The small molecule below binds the protein below.
Small molecule (SMILES): CC(=O)N[C@H]1[C@H](O[C@H]2[C@H](O)[C@@H](NC(C)=O)CO[C@@H]2CO)O[C@H](CO)[C@@H](O)[C@@H]1O

Binding-site contacts:
Ligand atom O6 contacts residue NAG1 of chain 1.R at 3.8 Å.
Ligand atom C3 contacts residue ASN332 of chain 1.D at 3.8 Å.
Ligand atom N2 contacts residue NAG2 of chain 1.R at 3.8 Å.
Ligand atom C5 contacts residue NAG2 of chain 1.R at 3.5 Å.
Ligand atom C4 contacts residue ASN332 of chain 1.D at 4.2 Å.
Ligand atom C4 contacts residue NAG1 of chain 1.R at 4.3 Å.
Ligand atom C7 contacts residue ASN332 of chain 1.D at 3.1 Å.
Ligand atom O7 contacts residue NAG1 of chain 1.R at 2.7 Å (h-bond).
Ligand atom C7 contacts residue SER333 of chain 1.D at 3.6 Å.
Ligand atom C1 contacts residue NAG1 of chain 1.R at 4.2 Å.
Ligand atom C3 contacts residue NAG2 of chain 1.R at 4.2 Å.
Ligand atom O3 contacts residue NAG1 of chain 1.R at 4.4 Å.
Ligand atom C2 contacts residue ASN332 of chain 1.D at 2.5 Å.
Ligand atom N2 contacts residue ASN332 of chain 1.D at 2.9 Å (h-bond).
Ligand atom N2 contacts residue NAG1 of chain 1.R at 4.0 Å.
Ligand atom N2 contacts residue SER333 of chain 1.D at 3.7 Å.
Ligand atom O7 contacts residue SER357 of chain 1.D at 3.7 Å.
Ligand atom C2 contacts residue NAG1 of chain 1.R at 4.0 Å.
Ligand atom O6 contacts residue NAG2 of chain 1.R at 3.2 Å (h-bond).
Ligand atom C8 contacts residue NAG1 of chain 1.R at 4.5 Å.
Ligand atom O7 contacts residue ASN332 of chain 1.D at 3.0 Å (h-bond).
Ligand atom C4 contacts residue NAG2 of chain 1.R at 4.1 Å.
Ligand atom C7 contacts residue NAG1 of chain 1.R at 3.5 Å.
Ligand atom O7 contacts residue SER333 of chain 1.D at 4.5 Å.
Ligand atom O5 contacts residue SER357 of chain 1.D at 4.0 Å.
Ligand atom O5 contacts residue NAG2 of chain 1.R at 4.3 Å.
Ligand atom C8 contacts residue SER333 of chain 1.D at 3.2 Å.
Ligand atom O4 contacts residue NAG2 of chain 1.R at 3.2 Å.
Ligand atom C1 contacts residue ASN332 of chain 1.D at 1.4 Å.
Ligand atom C2 contacts residue SER357 of chain 1.D at 4.5 Å.
Ligand atom C1 contacts residue NAG2 of chain 1.R at 4.4 Å.
Ligand atom C1 contacts residue SER357 of chain 1.D at 4.0 Å.
Ligand atom O6 contacts residue NAG1 of chain 1.S at 3.3 Å.
Ligand atom C8 contacts residue THR341 of chain 1.D at 4.4 Å.
Ligand atom C8 contacts residue NAG2 of chain 1.R at 4.3 Å.
Ligand atom O5 contacts residue ASN332 of chain 1.D at 2.4 Å (h-bond).
Ligand atom C6 contacts residue NAG1 of chain 1.S at 3.9 Å.
Ligand atom C8 contacts residue ASN332 of chain 1.D at 4.3 Å.
Ligand atom C5 contacts residue ASN332 of chain 1.D at 3.7 Å.
Ligand atom C6 contacts residue NAG2 of chain 1.R at 3.8 Å.

Sequence of chain 1.D:
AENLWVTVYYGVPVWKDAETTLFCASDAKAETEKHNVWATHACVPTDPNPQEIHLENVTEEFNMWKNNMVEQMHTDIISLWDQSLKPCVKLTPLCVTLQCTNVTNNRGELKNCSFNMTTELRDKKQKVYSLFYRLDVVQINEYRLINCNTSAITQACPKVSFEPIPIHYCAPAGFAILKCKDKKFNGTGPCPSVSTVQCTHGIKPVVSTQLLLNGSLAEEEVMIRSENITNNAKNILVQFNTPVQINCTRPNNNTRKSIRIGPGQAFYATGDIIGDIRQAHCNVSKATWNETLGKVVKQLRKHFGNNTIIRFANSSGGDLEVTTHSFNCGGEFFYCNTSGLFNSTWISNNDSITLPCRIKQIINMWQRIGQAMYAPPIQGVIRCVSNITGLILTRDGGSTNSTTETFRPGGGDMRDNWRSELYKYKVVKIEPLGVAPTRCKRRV